Binding-site contacts:
Ligand atom O6 contacts residue GLN580 of chain 1.B at 4.0 Å.
Ligand atom O7 contacts residue PRO579 of chain 1.B at 4.0 Å.
Ligand atom C6 contacts residue GLN580 of chain 1.B at 3.7 Å.
Ligand atom C1 contacts residue GLN580 of chain 1.B at 3.5 Å.
Ligand atom O7 contacts residue ASN331 of chain 1.B at 3.8 Å.
Ligand atom C3 contacts residue ASN331 of chain 1.B at 3.8 Å.
Ligand atom C2 contacts residue ASN331 of chain 1.B at 2.4 Å.
Ligand atom N2 contacts residue ASN331 of chain 1.B at 2.9 Å (h-bond).
Ligand atom C1 contacts residue ASN331 of chain 1.B at 1.4 Å.
Ligand atom C5 contacts residue ASN331 of chain 1.B at 3.6 Å.
Ligand atom O4 contacts residue GLN580 of chain 1.B at 4.5 Å.
Ligand atom C7 contacts residue ASN331 of chain 1.B at 3.5 Å.
Ligand atom O5 contacts residue GLN580 of chain 1.B at 3.0 Å (h-bond).
Ligand atom C2 contacts residue GLN580 of chain 1.B at 4.5 Å.
Ligand atom O7 contacts residue GLN580 of chain 1.B at 2.6 Å (h-bond).
Ligand atom O7 contacts residue LEU582 of chain 1.B at 4.5 Å.
Ligand atom C3 contacts residue GLN580 of chain 1.B at 3.8 Å.
Ligand atom C5 contacts residue GLN580 of chain 1.B at 3.4 Å.
Ligand atom C7 contacts residue GLN580 of chain 1.B at 3.8 Å.
Ligand atom O5 contacts residue ASN331 of chain 1.B at 2.3 Å (h-bond).
Ligand atom C4 contacts residue ASN331 of chain 1.B at 4.2 Å.

Sequence of chain 1.B:
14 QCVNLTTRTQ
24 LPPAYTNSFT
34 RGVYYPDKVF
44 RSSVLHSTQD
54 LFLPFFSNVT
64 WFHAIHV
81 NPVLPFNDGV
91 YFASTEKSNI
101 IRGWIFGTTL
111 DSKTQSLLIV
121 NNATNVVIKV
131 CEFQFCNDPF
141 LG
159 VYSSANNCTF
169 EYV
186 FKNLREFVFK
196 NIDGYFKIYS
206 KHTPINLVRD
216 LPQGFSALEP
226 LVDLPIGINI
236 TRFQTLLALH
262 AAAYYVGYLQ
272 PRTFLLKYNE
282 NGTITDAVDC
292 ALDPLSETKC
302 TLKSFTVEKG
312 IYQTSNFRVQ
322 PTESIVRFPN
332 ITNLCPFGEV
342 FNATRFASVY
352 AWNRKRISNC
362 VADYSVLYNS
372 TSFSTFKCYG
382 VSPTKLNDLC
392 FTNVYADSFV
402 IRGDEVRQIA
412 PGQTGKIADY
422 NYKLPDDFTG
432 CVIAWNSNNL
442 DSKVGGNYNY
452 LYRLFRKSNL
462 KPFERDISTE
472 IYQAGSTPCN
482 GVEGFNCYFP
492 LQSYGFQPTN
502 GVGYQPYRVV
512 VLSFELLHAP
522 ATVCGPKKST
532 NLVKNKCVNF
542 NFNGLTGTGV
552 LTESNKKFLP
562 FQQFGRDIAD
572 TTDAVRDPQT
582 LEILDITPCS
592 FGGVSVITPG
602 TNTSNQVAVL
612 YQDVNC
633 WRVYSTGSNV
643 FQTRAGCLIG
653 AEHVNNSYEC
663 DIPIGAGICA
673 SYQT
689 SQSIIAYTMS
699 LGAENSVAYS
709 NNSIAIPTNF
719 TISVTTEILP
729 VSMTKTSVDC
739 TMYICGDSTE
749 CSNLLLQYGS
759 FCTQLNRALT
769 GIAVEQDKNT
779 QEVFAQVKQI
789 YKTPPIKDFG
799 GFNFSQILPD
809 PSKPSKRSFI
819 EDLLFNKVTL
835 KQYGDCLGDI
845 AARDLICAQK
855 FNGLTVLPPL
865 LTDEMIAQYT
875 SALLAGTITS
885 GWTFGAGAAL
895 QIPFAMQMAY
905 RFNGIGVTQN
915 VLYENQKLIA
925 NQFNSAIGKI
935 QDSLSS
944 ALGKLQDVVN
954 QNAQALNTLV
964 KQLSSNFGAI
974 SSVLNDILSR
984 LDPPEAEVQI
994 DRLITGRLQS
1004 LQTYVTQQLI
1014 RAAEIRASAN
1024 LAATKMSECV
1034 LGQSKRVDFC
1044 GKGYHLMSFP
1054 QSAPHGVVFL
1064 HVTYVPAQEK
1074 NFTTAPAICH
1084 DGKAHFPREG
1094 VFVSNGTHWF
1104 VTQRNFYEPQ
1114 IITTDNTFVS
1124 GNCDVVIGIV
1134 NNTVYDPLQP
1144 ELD

The small molecule below binds the protein below.
Small molecule (SMILES): CC(=O)N[C@@H]1[C@@H](O)[C@H](O)[C@@H](CO)O[C@H]1O